A protein and the small-molecule ligand that binds it are described below.
Small molecule (SMILES): CC(=O)N[C@@H]1[C@@H](O)[C@H](O)[C@@H](CO)O[C@H]1O

Binding-site contacts:
Ligand atom C1 contacts residue THR288 of chain 1.C at 3.7 Å.
Ligand atom C5 contacts residue THR288 of chain 1.C at 3.6 Å.
Ligand atom C7 contacts residue ASN286 of chain 1.C at 3.7 Å.
Ligand atom C5 contacts residue ARG289 of chain 1.C at 4.3 Å.
Ligand atom O5 contacts residue ASN286 of chain 1.C at 2.4 Å (h-bond).
Ligand atom C6 contacts residue ARG289 of chain 1.C at 4.2 Å.
Ligand atom O6 contacts residue THR284 of chain 1.C at 3.6 Å.
Ligand atom C4 contacts residue ASN286 of chain 1.C at 4.1 Å.
Ligand atom C8 contacts residue ASN286 of chain 1.C at 3.3 Å.
Ligand atom C5 contacts residue ASN286 of chain 1.C at 3.4 Å.
Ligand atom C3 contacts residue ASN286 of chain 1.C at 3.9 Å.
Ligand atom N2 contacts residue ASN286 of chain 1.C at 3.4 Å (h-bond).
Ligand atom C3 contacts residue THR288 of chain 1.C at 4.5 Å.
Ligand atom C2 contacts residue ASN286 of chain 1.C at 2.7 Å.
Ligand atom C1 contacts residue ASN286 of chain 1.C at 1.4 Å.
Ligand atom O5 contacts residue THR288 of chain 1.C at 2.7 Å (h-bond).
Ligand atom C6 contacts residue THR284 of chain 1.C at 4.4 Å.
Ligand atom O6 contacts residue ASN286 of chain 1.C at 4.0 Å.
Ligand atom C6 contacts residue ASN286 of chain 1.C at 3.4 Å.

Sequence of chain 1.C:
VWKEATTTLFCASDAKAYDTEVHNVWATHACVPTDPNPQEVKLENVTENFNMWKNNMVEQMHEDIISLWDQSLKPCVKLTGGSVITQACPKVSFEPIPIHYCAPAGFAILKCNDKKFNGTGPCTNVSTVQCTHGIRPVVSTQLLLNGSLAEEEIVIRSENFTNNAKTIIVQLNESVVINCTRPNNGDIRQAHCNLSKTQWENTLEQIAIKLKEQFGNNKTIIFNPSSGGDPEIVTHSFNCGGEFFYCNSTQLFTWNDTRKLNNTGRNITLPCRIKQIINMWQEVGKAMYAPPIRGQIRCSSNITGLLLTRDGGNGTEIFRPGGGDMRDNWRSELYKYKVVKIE